Binding-site contacts:
Ligand atom O7 contacts residue LEU231 of chain 1.B at 4.4 Å.
Ligand atom C5 contacts residue SER250 of chain 1.B at 4.3 Å.
Ligand atom C8 contacts residue LEU231 of chain 1.B at 4.1 Å (hydrophobic).
Ligand atom C1 contacts residue SER250 of chain 1.B at 3.6 Å.
Ligand atom C1 contacts residue ASN248 of chain 1.B at 3.0 Å.
Ligand atom O5 contacts residue SER250 of chain 1.B at 3.7 Å.
Ligand atom C2 contacts residue ASN248 of chain 1.B at 3.6 Å.
Ligand atom O5 contacts residue ASN248 of chain 1.B at 3.5 Å (h-bond).
Ligand atom O7 contacts residue ASN248 of chain 1.B at 3.2 Å (h-bond).
Ligand atom O6 contacts residue SER250 of chain 1.B at 4.3 Å.
Ligand atom C7 contacts residue ASN248 of chain 1.B at 3.4 Å.
Ligand atom C8 contacts residue ASN248 of chain 1.B at 4.2 Å.
Ligand atom C8 contacts residue THR235 of chain 1.B at 4.2 Å.
Ligand atom C8 contacts residue THR234 of chain 1.B at 3.6 Å.
Ligand atom N2 contacts residue ASN248 of chain 1.B at 3.5 Å (h-bond).

A protein and the small-molecule ligand that binds it are described below.
Small molecule (SMILES): CC(=O)N[C@@H]1[C@@H](O)[C@H](O)[C@@H](CO)O[C@H]1O

Sequence of chain 1.B:
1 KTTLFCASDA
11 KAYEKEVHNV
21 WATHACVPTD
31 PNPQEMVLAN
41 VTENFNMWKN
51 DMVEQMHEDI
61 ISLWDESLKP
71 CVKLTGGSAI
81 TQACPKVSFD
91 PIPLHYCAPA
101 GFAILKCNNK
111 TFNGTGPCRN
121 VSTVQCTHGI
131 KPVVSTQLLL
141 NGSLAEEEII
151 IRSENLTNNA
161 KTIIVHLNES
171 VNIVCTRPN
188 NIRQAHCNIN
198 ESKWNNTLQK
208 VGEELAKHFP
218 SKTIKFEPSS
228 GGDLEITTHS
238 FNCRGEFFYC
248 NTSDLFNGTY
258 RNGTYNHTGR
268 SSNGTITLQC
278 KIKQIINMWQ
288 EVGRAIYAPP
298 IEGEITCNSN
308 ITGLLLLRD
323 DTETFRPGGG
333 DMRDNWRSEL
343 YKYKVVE